Sequence of chain 1.A:
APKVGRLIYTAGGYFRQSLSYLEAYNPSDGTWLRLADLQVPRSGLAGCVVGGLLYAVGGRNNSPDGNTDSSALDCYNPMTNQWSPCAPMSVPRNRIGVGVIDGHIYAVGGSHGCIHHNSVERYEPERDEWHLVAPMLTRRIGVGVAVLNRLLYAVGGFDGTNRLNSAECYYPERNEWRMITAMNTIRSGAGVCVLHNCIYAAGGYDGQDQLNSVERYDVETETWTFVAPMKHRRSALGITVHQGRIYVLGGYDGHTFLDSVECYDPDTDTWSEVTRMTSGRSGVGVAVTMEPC

Binding-site contacts:
Ligand atom C25 contacts residue GLY200 of chain 1.A at 3.4 Å.
Ligand atom C26 contacts residue ALA247 of chain 1.A at 3.8 Å (hydrophobic).
Ligand atom O14 contacts residue TYR216 of chain 1.A at 3.4 Å.
Ligand atom C26 contacts residue ARG106 of chain 1.A at 3.9 Å.
Ligand atom C2 contacts residue SER199 of chain 1.A at 3.5 Å.
Ligand atom O10 contacts residue PHE169 of chain 1.A at 3.8 Å.
Ligand atom C27 contacts residue SER199 of chain 1.A at 3.2 Å.
Ligand atom C5 contacts residue SER199 of chain 1.A at 3.6 Å.
Ligand atom O14 contacts residue SER246 of chain 1.A at 2.8 Å (h-bond).
Ligand atom C8 contacts residue SER246 of chain 1.A at 3.6 Å.
Ligand atom C5 contacts residue ARG174 of chain 1.A at 3.6 Å.
Ligand atom C21 contacts residue ARG106 of chain 1.A at 3.4 Å.
Ligand atom C17 contacts residue PHE268 of chain 1.A at 3.7 Å (hydrophobic).
Ligand atom C1 contacts residue SER199 of chain 1.A at 3.6 Å.
Ligand atom O10 contacts residue ARG174 of chain 1.A at 3.0 Å (salt-bridge).
Ligand atom C18 contacts residue PHE268 of chain 1.A at 3.9 Å (hydrophobic).
Ligand atom C11 contacts residue TYR263 of chain 1.A at 3.6 Å (hydrophobic).
Ligand atom C1 contacts residue ARG106 of chain 1.A at 3.6 Å.
Ligand atom C3 contacts residue SER246 of chain 1.A at 3.5 Å.
Ligand atom O10 contacts residue SER199 of chain 1.A at 2.8 Å (h-bond).
Ligand atom O10 contacts residue TYR216 of chain 1.A at 3.8 Å.
Ligand atom C27 contacts residue ILE152 of chain 1.A at 3.6 Å (hydrophobic).
Ligand atom C16 contacts residue TYR263 of chain 1.A at 3.5 Å (hydrophobic).
Ligand atom C22 contacts residue ARG106 of chain 1.A at 3.3 Å.
Ligand atom C24 contacts residue GLY200 of chain 1.A at 3.6 Å.
Ligand atom C15 contacts residue TYR263 of chain 1.A at 3.6 Å (hydrophobic).
Ligand atom C23 contacts residue ALA247 of chain 1.A at 3.6 Å (hydrophobic).
Ligand atom C27 contacts residue PHE169 of chain 1.A at 3.8 Å (hydrophobic).
Ligand atom C3 contacts residue TYR216 of chain 1.A at 3.7 Å (hydrophobic).
Ligand atom C8 contacts residue GLN221 of chain 1.A at 3.6 Å.
Ligand atom C22 contacts residue ALA247 of chain 1.A at 3.7 Å (hydrophobic).
Ligand atom O7 contacts residue ARG174 of chain 1.A at 2.8 Å (salt-bridge).
Ligand atom N4 contacts residue TYR216 of chain 1.A at 3.8 Å.
Ligand atom C25 contacts residue GLY153 of chain 1.A at 3.7 Å.
Ligand atom C17 contacts residue SER293 of chain 1.A at 3.8 Å.
Ligand atom C8 contacts residue TYR216 of chain 1.A at 3.8 Å (hydrophobic).
Ligand atom C27 contacts residue ARG106 of chain 1.A at 3.8 Å.
Ligand atom C23 contacts residue ARG106 of chain 1.A at 3.7 Å.
Ligand atom C13 contacts residue SER246 of chain 1.A at 3.5 Å.
Ligand atom C24 contacts residue GLY153 of chain 1.A at 3.7 Å.

A small-molecule ligand and the protein it binds are described below.
Small molecule (SMILES): Cc1ccc([C@@H](NC(=O)Cc2ccc3c(c2)CCCC3)[C@@H](C)C(=O)O)cc1